Binding-site contacts:
Ligand atom O5E contacts residue SG51 of chain 1.C at 0.0 Å (h-bond).
Ligand atom N5F contacts residue ZN1 of chain 1.B at 2.0 Å.
Ligand atom S5C contacts residue ZN1 of chain 1.B at 3.1 Å.
Ligand atom C2 contacts residue SG51 of chain 1.C at 0.0 Å.
Ligand atom C5 contacts residue SG51 of chain 1.C at 0.0 Å.
Ligand atom O3C contacts residue ASN62 of chain 1.A at 3.4 Å (h-bond).
Ligand atom O6 contacts residue SG51 of chain 1.C at 0.0 Å (h-bond).
Ligand atom O3C contacts residue SG51 of chain 1.C at 0.0 Å (h-bond).
Ligand atom C4B contacts residue SG51 of chain 1.C at 0.0 Å.
Ligand atom N5F contacts residue HIS119 of chain 1.A at 3.3 Å (h-bond).
Ligand atom O5 contacts residue HIS94 of chain 1.A at 3.2 Å (h-bond).
Ligand atom O5E contacts residue THR198 of chain 1.A at 3.0 Å (h-bond).
Ligand atom C2D contacts residue SG51 of chain 1.C at 0.0 Å.
Ligand atom C2E contacts residue ASN62 of chain 1.A at 3.3 Å.
Ligand atom C3B contacts residue SG51 of chain 1.C at 0.0 Å.
Ligand atom O4C contacts residue SG51 of chain 1.C at 0.0 Å (h-bond).
Ligand atom O4 contacts residue SG51 of chain 1.C at 0.0 Å (h-bond).
Ligand atom C4D contacts residue SG51 of chain 1.C at 0.0 Å.
Ligand atom C2B contacts residue SG51 of chain 1.C at 0.0 Å.
Ligand atom O2 contacts residue SG51 of chain 1.C at 0.0 Å (h-bond).
Ligand atom O5D contacts residue ZN1 of chain 1.B at 3.3 Å.
Ligand atom C3D contacts residue SG51 of chain 1.C at 0.0 Å.
Ligand atom O5 contacts residue SG51 of chain 1.C at 0.0 Å (h-bond).
Ligand atom C4E contacts residue SG51 of chain 1.C at 0.0 Å.
Ligand atom C3 contacts residue SG51 of chain 1.C at 0.0 Å.
Ligand atom O1 contacts residue SG51 of chain 1.C at 1.4 Å.
Ligand atom C3E contacts residue SG51 of chain 1.C at 0.0 Å.
Ligand atom O5E contacts residue LEU197 of chain 1.A at 3.2 Å.
Ligand atom O5D contacts residue SG51 of chain 1.C at 0.0 Å (h-bond).
Ligand atom O2C contacts residue SG51 of chain 1.C at 0.0 Å (h-bond).
Ligand atom N5F contacts residue THR198 of chain 1.A at 2.7 Å (h-bond).
Ligand atom C1 contacts residue SG51 of chain 1.C at 0.0 Å.
Ligand atom C5 contacts residue THR199 of chain 1.A at 3.2 Å.
Ligand atom C4 contacts residue SG51 of chain 1.C at 0.0 Å.
Ligand atom S5C contacts residue SG51 of chain 1.C at 0.0 Å (h-bond).
Ligand atom C6 contacts residue SG51 of chain 1.C at 0.0 Å.
Ligand atom O3 contacts residue SG51 of chain 1.C at 0.0 Å (h-bond).
Ligand atom C2E contacts residue SG51 of chain 1.C at 0.0 Å.
Ligand atom O2C contacts residue ASN67 of chain 1.A at 3.0 Å.
Ligand atom N5F contacts residue SG51 of chain 1.C at 0.0 Å (h-bond).

A protein and the small-molecule ligand that binds it are described below.
Small molecule (SMILES): CCC(=O)O[C@@H]1[C@@H](OC(=O)CC)[C@H](O)O[C@H](COS(N)(=O)=O)[C@H]1OC(=O)CC

Sequence of chain 1.A:
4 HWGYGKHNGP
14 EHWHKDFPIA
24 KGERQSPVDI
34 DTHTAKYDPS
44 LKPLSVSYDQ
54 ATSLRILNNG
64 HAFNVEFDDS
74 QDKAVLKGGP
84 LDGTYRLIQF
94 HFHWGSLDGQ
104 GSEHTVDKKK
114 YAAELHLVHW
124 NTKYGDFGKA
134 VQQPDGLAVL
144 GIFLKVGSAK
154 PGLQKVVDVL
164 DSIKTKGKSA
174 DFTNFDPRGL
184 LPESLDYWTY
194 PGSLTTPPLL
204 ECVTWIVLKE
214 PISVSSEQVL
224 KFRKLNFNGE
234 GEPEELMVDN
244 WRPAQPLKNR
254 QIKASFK